Binding-site contacts:
Ligand atom C17 contacts residue MET108 of chain 1.A at 3.1 Å (hydrophobic).
Ligand atom C23 contacts residue MET80 of chain 1.A at 3.2 Å (hydrophobic).
Ligand atom C22 contacts residue PHE171 of chain 1.A at 3.5 Å (hydrophobic).
Ligand atom O3 contacts residue VAL47 of chain 1.A at 3.8 Å.
Ligand atom C12 contacts residue LEU159 of chain 1.A at 3.6 Å (hydrophobic).
Ligand atom C22 contacts residue MET80 of chain 1.A at 3.2 Å (hydrophobic).
Ligand atom N contacts residue THR105 of chain 1.A at 3.3 Å (h-bond).
Ligand atom C9 contacts residue LYS61 of chain 1.A at 3.8 Å.
Ligand atom O1 contacts residue CYS112 of chain 1.A at 3.8 Å.
Ligand atom C13 contacts residue LEU159 of chain 1.A at 3.7 Å (hydrophobic).
Ligand atom N contacts residue ALA59 of chain 1.A at 3.2 Å.
Ligand atom CL contacts residue LYS61 of chain 1.A at 3.6 Å.
Ligand atom C21 contacts residue ASP170 of chain 1.A at 3.4 Å.
Ligand atom C4 contacts residue CYS112 of chain 1.A at 3.8 Å (hydrophobic).
Ligand atom C22 contacts residue ASP170 of chain 1.A at 3.7 Å.
Ligand atom O contacts residue ASN115 of chain 1.A at 3.6 Å.
Ligand atom N3 contacts residue VAL47 of chain 1.A at 3.8 Å.
Ligand atom C8 contacts residue LYS61 of chain 1.A at 3.8 Å.
Ligand atom C6 contacts residue SER169 of chain 1.A at 3.8 Å.
Ligand atom C16 contacts residue ALA59 of chain 1.A at 3.5 Å (hydrophobic).
Ligand atom C4 contacts residue LEU159 of chain 1.A at 3.8 Å (hydrophobic).
Ligand atom N1 contacts residue LEU39 of chain 1.A at 3.6 Å.
Ligand atom O2 contacts residue ILE103 of chain 1.A at 3.6 Å.
Ligand atom C16 contacts residue LEU159 of chain 1.A at 3.7 Å (hydrophobic).
Ligand atom N contacts residue LEU159 of chain 1.A at 3.6 Å.
Ligand atom N2 contacts residue MET108 of chain 1.A at 3.0 Å (h-bond).
Ligand atom C5 contacts residue ASP170 of chain 1.A at 3.2 Å.
Ligand atom C6 contacts residue ASP170 of chain 1.A at 3.1 Å.
Ligand atom C12 contacts residue THR105 of chain 1.A at 3.1 Å.
Ligand atom C12 contacts residue ALA59 of chain 1.A at 3.6 Å (hydrophobic).
Ligand atom N contacts residue GLU106 of chain 1.A at 2.9 Å (salt-bridge).
Ligand atom C21 contacts residue PHE171 of chain 1.A at 3.8 Å (hydrophobic).
Ligand atom CL contacts residue ALA59 of chain 1.A at 3.6 Å.
Ligand atom C8 contacts residue THR105 of chain 1.A at 3.5 Å.
Ligand atom C5 contacts residue SER169 of chain 1.A at 3.6 Å.
Ligand atom CL contacts residue THR105 of chain 1.A at 3.6 Å.
Ligand atom C15 contacts residue LEU159 of chain 1.A at 3.7 Å (hydrophobic).
Ligand atom N2 contacts residue TYR107 of chain 1.A at 3.7 Å.
Ligand atom C2 contacts residue LEU39 of chain 1.A at 3.6 Å (hydrophobic).
Ligand atom C12 contacts residue GLU106 of chain 1.A at 3.8 Å.

This small molecule binds to this protein.
Small molecule (SMILES): O=C(c1ccc(Oc2ccccc2)cc1Cl)c1c[nH]c2ncnc(N[C@@H]3CC[C@@H](CO)OC3)c12

Sequence of chain 1.A:
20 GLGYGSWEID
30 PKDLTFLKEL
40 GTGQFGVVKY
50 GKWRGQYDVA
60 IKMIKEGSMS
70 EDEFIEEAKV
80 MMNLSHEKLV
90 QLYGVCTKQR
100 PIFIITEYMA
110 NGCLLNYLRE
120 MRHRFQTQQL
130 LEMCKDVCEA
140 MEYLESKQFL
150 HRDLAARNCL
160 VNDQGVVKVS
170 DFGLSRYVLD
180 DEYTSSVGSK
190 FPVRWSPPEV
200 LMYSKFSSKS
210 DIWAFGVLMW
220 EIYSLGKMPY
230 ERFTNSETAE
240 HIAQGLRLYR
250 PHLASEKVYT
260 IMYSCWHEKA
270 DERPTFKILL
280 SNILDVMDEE